Sequence of chain 1.A:
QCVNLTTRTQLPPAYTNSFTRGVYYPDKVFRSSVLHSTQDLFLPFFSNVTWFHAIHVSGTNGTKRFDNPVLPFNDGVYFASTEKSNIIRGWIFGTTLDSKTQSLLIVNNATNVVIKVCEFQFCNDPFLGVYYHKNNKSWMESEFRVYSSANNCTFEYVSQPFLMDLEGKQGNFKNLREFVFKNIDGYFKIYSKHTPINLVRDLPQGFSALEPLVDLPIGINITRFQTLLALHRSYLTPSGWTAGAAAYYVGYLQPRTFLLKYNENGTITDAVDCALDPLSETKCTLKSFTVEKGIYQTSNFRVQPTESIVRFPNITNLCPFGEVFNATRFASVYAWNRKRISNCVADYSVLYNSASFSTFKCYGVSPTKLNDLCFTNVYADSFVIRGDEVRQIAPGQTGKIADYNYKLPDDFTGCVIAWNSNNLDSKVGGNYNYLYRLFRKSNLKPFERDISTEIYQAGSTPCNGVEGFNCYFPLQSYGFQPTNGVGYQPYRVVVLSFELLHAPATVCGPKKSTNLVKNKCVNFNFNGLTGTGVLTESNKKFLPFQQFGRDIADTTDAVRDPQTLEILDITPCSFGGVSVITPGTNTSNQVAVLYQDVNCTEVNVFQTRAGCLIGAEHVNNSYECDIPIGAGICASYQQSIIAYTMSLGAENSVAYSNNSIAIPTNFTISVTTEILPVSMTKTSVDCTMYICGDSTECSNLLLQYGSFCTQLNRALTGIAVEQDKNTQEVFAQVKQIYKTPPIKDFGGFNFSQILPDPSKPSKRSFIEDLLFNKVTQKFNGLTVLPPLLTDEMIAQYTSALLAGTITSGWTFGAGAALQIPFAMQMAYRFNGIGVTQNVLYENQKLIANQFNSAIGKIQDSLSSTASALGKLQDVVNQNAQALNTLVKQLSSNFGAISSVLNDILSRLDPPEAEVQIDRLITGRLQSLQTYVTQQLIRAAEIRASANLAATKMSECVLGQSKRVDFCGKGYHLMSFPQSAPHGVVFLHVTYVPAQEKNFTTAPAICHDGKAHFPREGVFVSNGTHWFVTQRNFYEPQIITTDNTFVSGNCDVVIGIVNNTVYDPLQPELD

Binding-site contacts:
Ligand atom C5 contacts residue HIS1088 of chain 1.A at 3.5 Å.
Ligand atom O3 contacts residue ASN1085 of chain 1.A at 4.4 Å.
Ligand atom O5 contacts residue HIS1088 of chain 1.A at 3.6 Å.
Ligand atom O6 contacts residue ASN1085 of chain 1.A at 2.9 Å (h-bond).
Ligand atom C2 contacts residue ASN1085 of chain 1.A at 2.4 Å.
Ligand atom O7 contacts residue HIS1088 of chain 1.A at 4.0 Å.
Ligand atom C5 contacts residue ASN1085 of chain 1.A at 3.1 Å.
Ligand atom C3 contacts residue ASN1085 of chain 1.A at 3.4 Å.
Ligand atom C1 contacts residue ASN1085 of chain 1.A at 1.4 Å.
Ligand atom O7 contacts residue ASN1085 of chain 1.A at 4.5 Å.
Ligand atom O6 contacts residue HIS1088 of chain 1.A at 3.4 Å.
Ligand atom C7 contacts residue ASN1085 of chain 1.A at 4.5 Å.
Ligand atom C1 contacts residue HIS1088 of chain 1.A at 4.3 Å.
Ligand atom C7 contacts residue TYR1097 of chain 1.A at 4.0 Å (hydrophobic).
Ligand atom C6 contacts residue THR1087 of chain 1.A at 3.7 Å.
Ligand atom C8 contacts residue TYR1097 of chain 1.A at 3.5 Å (hydrophobic).
Ligand atom O6 contacts residue THR1087 of chain 1.A at 2.7 Å (h-bond).
Ligand atom O6 contacts residue PHE1090 of chain 1.A at 3.4 Å.
Ligand atom N2 contacts residue ASN1085 of chain 1.A at 3.6 Å (h-bond).
Ligand atom O7 contacts residue TYR1097 of chain 1.A at 4.4 Å.
Ligand atom C6 contacts residue HIS1088 of chain 1.A at 3.9 Å.
Ligand atom O5 contacts residue ASN1085 of chain 1.A at 2.4 Å (h-bond).
Ligand atom C4 contacts residue ASN1085 of chain 1.A at 3.2 Å.
Ligand atom O7 contacts residue PHE1090 of chain 1.A at 4.0 Å.
Ligand atom C6 contacts residue PHE1090 of chain 1.A at 4.0 Å (hydrophobic).
Ligand atom C6 contacts residue ASN1085 of chain 1.A at 3.3 Å.

This protein binds this small molecule.
Small molecule (SMILES): CC(=O)N[C@H]1[C@H](O[C@H]2[C@H](O)[C@@H](NC(C)=O)CO[C@@H]2CO)O[C@H](CO)[C@@H](O)[C@@H]1O